Binding-site contacts:
Ligand atom CA contacts residue ARG147 of chain 2.A at 3.7 Å.
Ligand atom C contacts residue GLU191 of chain 2.A at 4.0 Å.
Ligand atom O contacts residue ARG147 of chain 2.A at 3.4 Å.
Ligand atom OXT contacts residue ARG101 of chain 2.A at 2.8 Å (salt-bridge).
Ligand atom N contacts residue PHE66 of chain 2.A at 4.0 Å.
Ligand atom O contacts residue ARG101 of chain 2.A at 2.9 Å (salt-bridge).
Ligand atom CA contacts residue PHE66 of chain 2.A at 3.5 Å (hydrophobic).
Ligand atom OXT contacts residue GLU191 of chain 2.A at 4.5 Å.
Ligand atom N contacts residue SER96 of chain 2.A at 3.4 Å (h-bond).
Ligand atom N contacts residue LEU217 of chain 2.A at 4.3 Å.
Ligand atom OXT contacts residue ALA94 of chain 2.A at 3.7 Å.
Ligand atom O contacts residue GLU191 of chain 2.A at 4.4 Å.
Ligand atom OXT contacts residue LEU95 of chain 2.A at 3.6 Å.
Ligand atom OXT contacts residue ASN148 of chain 2.A at 4.1 Å.
Ligand atom N contacts residue GLU191 of chain 2.A at 2.8 Å (salt-bridge).
Ligand atom O contacts residue ASN148 of chain 2.A at 2.9 Å (h-bond).
Ligand atom CA contacts residue GLU191 of chain 2.A at 3.4 Å.
Ligand atom N contacts residue ALA94 of chain 2.A at 2.7 Å (h-bond).
Ligand atom CA contacts residue ASN148 of chain 2.A at 4.5 Å.
Ligand atom C contacts residue ARG101 of chain 2.A at 3.5 Å.
Ligand atom C contacts residue PHE66 of chain 2.A at 3.5 Å (hydrophobic).
Ligand atom O contacts residue PHE66 of chain 2.A at 3.4 Å.
Ligand atom C contacts residue ARG147 of chain 2.A at 4.0 Å.
Ligand atom OXT contacts residue SER96 of chain 2.A at 2.9 Å (h-bond).
Ligand atom O contacts residue SER96 of chain 2.A at 4.5 Å.
Ligand atom N contacts residue ARG147 of chain 2.A at 4.4 Å.
Ligand atom OXT contacts residue PHE66 of chain 2.A at 3.8 Å.
Ligand atom CA contacts residue SER96 of chain 2.A at 3.8 Å.
Ligand atom C contacts residue SER96 of chain 2.A at 3.7 Å.
Ligand atom C contacts residue ASN148 of chain 2.A at 3.8 Å.
Ligand atom C contacts residue ALA94 of chain 2.A at 4.3 Å (hydrophobic).
Ligand atom CA contacts residue ALA94 of chain 2.A at 4.0 Å (hydrophobic).

Sequence of chain 2.A:
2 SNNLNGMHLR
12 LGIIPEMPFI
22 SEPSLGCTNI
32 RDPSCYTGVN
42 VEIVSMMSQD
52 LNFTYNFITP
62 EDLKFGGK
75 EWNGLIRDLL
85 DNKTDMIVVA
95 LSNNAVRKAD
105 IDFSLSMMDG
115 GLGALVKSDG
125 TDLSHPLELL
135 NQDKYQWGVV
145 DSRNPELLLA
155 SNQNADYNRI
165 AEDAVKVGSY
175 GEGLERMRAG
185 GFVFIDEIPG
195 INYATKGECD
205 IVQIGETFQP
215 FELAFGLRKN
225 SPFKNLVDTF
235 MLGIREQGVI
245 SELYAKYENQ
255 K

This small molecule binds to this protein.
Small molecule (SMILES): NCC(=O)O